Sequence of chain 2.B:
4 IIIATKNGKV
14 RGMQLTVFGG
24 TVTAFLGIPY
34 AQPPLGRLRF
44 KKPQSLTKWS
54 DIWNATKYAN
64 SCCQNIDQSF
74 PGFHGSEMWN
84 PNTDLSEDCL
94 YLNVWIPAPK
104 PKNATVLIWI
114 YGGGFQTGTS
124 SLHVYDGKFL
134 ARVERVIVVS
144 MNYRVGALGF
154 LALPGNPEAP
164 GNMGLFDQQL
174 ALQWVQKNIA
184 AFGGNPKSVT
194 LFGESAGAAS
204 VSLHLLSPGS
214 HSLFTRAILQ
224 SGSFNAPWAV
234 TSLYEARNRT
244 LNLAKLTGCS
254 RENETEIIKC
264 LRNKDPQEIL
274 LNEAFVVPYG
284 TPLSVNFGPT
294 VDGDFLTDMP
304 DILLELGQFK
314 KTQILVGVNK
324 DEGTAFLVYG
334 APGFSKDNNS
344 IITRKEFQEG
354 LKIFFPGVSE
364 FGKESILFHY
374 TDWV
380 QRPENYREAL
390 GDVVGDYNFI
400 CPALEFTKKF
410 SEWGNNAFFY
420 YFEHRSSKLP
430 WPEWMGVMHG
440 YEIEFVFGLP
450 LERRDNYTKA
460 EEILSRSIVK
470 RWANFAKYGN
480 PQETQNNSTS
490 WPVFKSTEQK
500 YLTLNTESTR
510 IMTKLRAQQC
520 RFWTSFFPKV

Binding-site contacts:
Ligand atom P contacts residue SER198 of chain 2.B at 1.6 Å.
Ligand atom N contacts residue SER198 of chain 2.B at 2.6 Å (h-bond).
Ligand atom N contacts residue HIS438 of chain 2.B at 4.0 Å.
Ligand atom O2 contacts residue GLY116 of chain 2.B at 3.1 Å (h-bond).
Ligand atom C3 contacts residue LEU286 of chain 2.B at 4.5 Å (hydrophobic).
Ligand atom O3 contacts residue GLY117 of chain 2.B at 4.0 Å.
Ligand atom O3 contacts residue SER198 of chain 2.B at 2.6 Å (h-bond).
Ligand atom N contacts residue PHE329 of chain 2.B at 4.4 Å.
Ligand atom C4 contacts residue LEU286 of chain 2.B at 3.5 Å (hydrophobic).
Ligand atom O2 contacts residue SER198 of chain 2.B at 2.6 Å (h-bond).
Ligand atom P contacts residue ALA199 of chain 2.B at 3.6 Å.
Ligand atom C3 contacts residue PHE398 of chain 2.B at 4.3 Å (hydrophobic).
Ligand atom O2 contacts residue GLY115 of chain 2.B at 4.1 Å.
Ligand atom N contacts residue TRP231 of chain 2.B at 4.2 Å.
Ligand atom O3 contacts residue GLY116 of chain 2.B at 3.9 Å.
Ligand atom N contacts residue PHE398 of chain 2.B at 3.6 Å.
Ligand atom C3 contacts residue SER198 of chain 2.B at 3.6 Å.
Ligand atom O3 contacts residue HIS438 of chain 2.B at 3.1 Å (h-bond).
Ligand atom C3 contacts residue GLY117 of chain 2.B at 4.0 Å.
Ligand atom C4 contacts residue VAL288 of chain 2.B at 3.9 Å (hydrophobic).
Ligand atom C3 contacts residue TRP231 of chain 2.B at 3.4 Å (hydrophobic).
Ligand atom P contacts residue HIS438 of chain 2.B at 3.6 Å.
Ligand atom O2 contacts residue ALA199 of chain 2.B at 2.7 Å (h-bond).
Ligand atom C4 contacts residue TRP231 of chain 2.B at 3.8 Å (hydrophobic).
Ligand atom P contacts residue GLY117 of chain 2.B at 3.7 Å.
Ligand atom N contacts residue GLY117 of chain 2.B at 4.4 Å.
Ligand atom O2 contacts residue GLY117 of chain 2.B at 2.6 Å (h-bond).
Ligand atom P contacts residue GLY116 of chain 2.B at 4.0 Å.
Ligand atom C4 contacts residue GLY117 of chain 2.B at 4.2 Å.

The small molecule below binds the protein below.
Small molecule (SMILES): CCNP(=O)(O)O